Sequence of chain 1.B:
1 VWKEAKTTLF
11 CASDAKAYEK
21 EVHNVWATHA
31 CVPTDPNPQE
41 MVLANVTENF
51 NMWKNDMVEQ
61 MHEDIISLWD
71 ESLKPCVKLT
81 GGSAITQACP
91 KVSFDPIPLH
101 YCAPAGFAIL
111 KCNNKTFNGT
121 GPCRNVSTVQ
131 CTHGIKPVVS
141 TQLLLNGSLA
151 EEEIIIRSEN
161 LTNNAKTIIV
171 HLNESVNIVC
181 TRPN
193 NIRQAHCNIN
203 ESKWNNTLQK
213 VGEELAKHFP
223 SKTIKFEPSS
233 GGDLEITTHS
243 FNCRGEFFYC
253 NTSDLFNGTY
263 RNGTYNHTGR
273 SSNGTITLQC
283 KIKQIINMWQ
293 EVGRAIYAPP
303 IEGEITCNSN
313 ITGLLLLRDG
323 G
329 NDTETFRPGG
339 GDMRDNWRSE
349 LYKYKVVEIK

Binding-site contacts:
Ligand atom C5 contacts residue ASN259 of chain 1.B at 3.6 Å.
Ligand atom C1 contacts residue ASN259 of chain 1.B at 1.4 Å.
Ligand atom C5 contacts residue THR270 of chain 1.B at 3.5 Å.
Ligand atom C1 contacts residue THR270 of chain 1.B at 3.3 Å.
Ligand atom N2 contacts residue ASN259 of chain 1.B at 2.8 Å (h-bond).
Ligand atom C6 contacts residue GLY271 of chain 1.B at 4.5 Å.
Ligand atom O5 contacts residue ASN259 of chain 1.B at 2.4 Å (h-bond).
Ligand atom O5 contacts residue SER255 of chain 1.B at 4.1 Å.
Ligand atom O7 contacts residue GLU229 of chain 1.B at 4.2 Å.
Ligand atom O5 contacts residue ASP256 of chain 1.B at 3.8 Å.
Ligand atom O6 contacts residue ASP256 of chain 1.B at 2.8 Å (salt-bridge).
Ligand atom C8 contacts residue PRO230 of chain 1.B at 3.8 Å (hydrophobic).
Ligand atom C6 contacts residue ASP256 of chain 1.B at 3.4 Å.
Ligand atom C8 contacts residue ASN259 of chain 1.B at 3.3 Å.
Ligand atom C4 contacts residue ASN259 of chain 1.B at 4.2 Å.
Ligand atom C1 contacts residue SER255 of chain 1.B at 4.2 Å.
Ligand atom O6 contacts residue GLY271 of chain 1.B at 3.1 Å (h-bond).
Ligand atom C6 contacts residue THR270 of chain 1.B at 3.8 Å.
Ligand atom O7 contacts residue ASN259 of chain 1.B at 3.7 Å.
Ligand atom C5 contacts residue ASP256 of chain 1.B at 4.2 Å.
Ligand atom O6 contacts residue THR270 of chain 1.B at 2.9 Å.
Ligand atom C3 contacts residue ASN259 of chain 1.B at 3.7 Å.
Ligand atom C7 contacts residue ASN259 of chain 1.B at 3.0 Å.
Ligand atom C2 contacts residue ASN259 of chain 1.B at 2.3 Å.
Ligand atom O5 contacts residue THR270 of chain 1.B at 2.9 Å.

A protein and the small-molecule ligand that binds it are described below.
Small molecule (SMILES): CC(=O)N[C@@H]1[C@@H](O)[C@H](O)[C@@H](CO)O[C@H]1O